Sequence of chain 1.A:
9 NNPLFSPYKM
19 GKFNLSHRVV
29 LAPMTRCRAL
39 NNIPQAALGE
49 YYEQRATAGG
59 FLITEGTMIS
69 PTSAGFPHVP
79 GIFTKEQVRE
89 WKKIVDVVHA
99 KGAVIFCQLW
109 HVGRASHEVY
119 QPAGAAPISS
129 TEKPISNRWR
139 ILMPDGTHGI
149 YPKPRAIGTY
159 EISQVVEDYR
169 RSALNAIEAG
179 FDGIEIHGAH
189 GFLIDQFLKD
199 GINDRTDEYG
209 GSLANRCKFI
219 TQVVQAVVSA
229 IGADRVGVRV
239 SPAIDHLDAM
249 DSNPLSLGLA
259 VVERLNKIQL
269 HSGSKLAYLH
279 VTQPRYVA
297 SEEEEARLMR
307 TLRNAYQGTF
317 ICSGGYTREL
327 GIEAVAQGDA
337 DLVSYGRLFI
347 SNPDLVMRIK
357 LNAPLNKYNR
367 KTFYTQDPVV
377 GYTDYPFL

Binding-site contacts:
Ligand atom O1 contacts residue HIS188 of chain 1.A at 3.2 Å (h-bond).
Ligand atom C7 contacts residue ALA286 of chain 1.A at 3.6 Å (hydrophobic).
Ligand atom C5 contacts residue PHE74 of chain 1.A at 3.4 Å (hydrophobic).
Ligand atom N1 contacts residue PHE190 of chain 1.A at 3.4 Å.
Ligand atom O4 contacts residue HIS188 of chain 1.A at 2.7 Å (h-bond).
Ligand atom C1 contacts residue PHE190 of chain 1.A at 4.5 Å (hydrophobic).
Ligand atom C5 contacts residue TYR370 of chain 1.A at 3.5 Å (hydrophobic).
Ligand atom C3 contacts residue FMN1 of chain 1.C at 3.5 Å.
Ligand atom O2 contacts residue TYR370 of chain 1.A at 3.9 Å.
Ligand atom C7 contacts residue TYR284 of chain 1.A at 3.6 Å (hydrophobic).
Ligand atom O3 contacts residue HIS188 of chain 1.A at 3.4 Å (h-bond).
Ligand atom O1 contacts residue HIS244 of chain 1.A at 3.4 Å.
Ligand atom C1 contacts residue TRP108 of chain 1.A at 4.3 Å (hydrophobic).
Ligand atom C1 contacts residue FMN1 of chain 1.C at 3.7 Å.
Ligand atom C7 contacts residue VAL285 of chain 1.A at 4.1 Å (hydrophobic).
Ligand atom N1 contacts residue HIS188 of chain 1.A at 3.8 Å.
Ligand atom C6 contacts residue HIS188 of chain 1.A at 3.3 Å.
Ligand atom C5 contacts residue FMN1 of chain 1.C at 3.7 Å.
Ligand atom C7 contacts residue HIS244 of chain 1.A at 3.6 Å.
Ligand atom O3 contacts residue FMN1 of chain 1.C at 2.9 Å (h-bond).
Ligand atom C6 contacts residue TYR284 of chain 1.A at 4.1 Å (hydrophobic).
Ligand atom N1 contacts residue FMN1 of chain 1.C at 3.4 Å.
Ligand atom C2 contacts residue FMN1 of chain 1.C at 3.8 Å.
Ligand atom C3 contacts residue PHE190 of chain 1.A at 4.0 Å (hydrophobic).
Ligand atom O4 contacts residue PHE190 of chain 1.A at 3.3 Å.
Ligand atom O4 contacts residue FMN1 of chain 1.C at 3.2 Å.
Ligand atom O4 contacts residue HIS185 of chain 1.A at 2.7 Å (h-bond).
Ligand atom C4 contacts residue FMN1 of chain 1.C at 3.7 Å.
Ligand atom O3 contacts residue TYR284 of chain 1.A at 3.6 Å.
Ligand atom N1 contacts residue HIS185 of chain 1.A at 3.7 Å.
Ligand atom C6 contacts residue HIS244 of chain 1.A at 3.7 Å.
Ligand atom C4 contacts residue HIS244 of chain 1.A at 4.5 Å.
Ligand atom O1 contacts residue PHE190 of chain 1.A at 4.5 Å.
Ligand atom O2 contacts residue ALA286 of chain 1.A at 4.5 Å.
Ligand atom C1 contacts residue THR33 of chain 1.A at 4.2 Å.
Ligand atom C3 contacts residue HIS188 of chain 1.A at 4.0 Å.
Ligand atom O2 contacts residue FMN1 of chain 1.C at 4.0 Å.
Ligand atom C5 contacts residue THR33 of chain 1.A at 3.7 Å.
Ligand atom C4 contacts residue HIS188 of chain 1.A at 3.2 Å.
Ligand atom C1 contacts residue PHE74 of chain 1.A at 3.8 Å (hydrophobic).

The protein below binds the small molecule below.
Small molecule (SMILES): CCOC(=O)/C(=N\O)C(=O)CC